A protein and the small-molecule ligand that binds it are described below.
Small molecule (SMILES): CC(=O)N[C@@H]1[C@@H](O)[C@H](O)[C@@H](CO)O[C@H]1O

Sequence of chain 1.B:
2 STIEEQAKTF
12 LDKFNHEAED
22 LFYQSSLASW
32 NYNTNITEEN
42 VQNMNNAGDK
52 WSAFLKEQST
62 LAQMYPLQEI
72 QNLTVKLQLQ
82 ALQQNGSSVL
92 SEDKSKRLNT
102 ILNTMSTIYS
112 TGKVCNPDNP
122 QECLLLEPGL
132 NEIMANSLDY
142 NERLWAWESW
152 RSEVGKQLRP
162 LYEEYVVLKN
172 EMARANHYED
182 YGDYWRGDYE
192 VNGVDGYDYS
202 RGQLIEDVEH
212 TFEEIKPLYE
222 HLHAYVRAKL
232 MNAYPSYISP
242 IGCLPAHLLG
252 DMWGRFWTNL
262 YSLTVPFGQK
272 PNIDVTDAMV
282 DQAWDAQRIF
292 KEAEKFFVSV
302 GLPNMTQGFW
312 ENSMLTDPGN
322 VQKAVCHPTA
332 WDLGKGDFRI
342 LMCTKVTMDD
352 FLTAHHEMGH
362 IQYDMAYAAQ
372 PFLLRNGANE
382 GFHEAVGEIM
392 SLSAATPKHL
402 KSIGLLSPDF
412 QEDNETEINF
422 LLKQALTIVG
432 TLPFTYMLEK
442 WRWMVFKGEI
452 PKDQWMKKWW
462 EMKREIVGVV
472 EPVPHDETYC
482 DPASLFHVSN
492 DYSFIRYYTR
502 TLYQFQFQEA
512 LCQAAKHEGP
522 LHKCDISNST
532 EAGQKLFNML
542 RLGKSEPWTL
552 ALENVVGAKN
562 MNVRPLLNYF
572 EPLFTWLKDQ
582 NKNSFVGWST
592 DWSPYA

Binding-site contacts:
Ligand atom O3 contacts residue SER403 of chain 1.B at 3.6 Å (h-bond).
Ligand atom O7 contacts residue ASN529 of chain 1.B at 3.8 Å.
Ligand atom O5 contacts residue ASN529 of chain 1.B at 2.4 Å (h-bond).
Ligand atom C2 contacts residue SER403 of chain 1.B at 3.9 Å.
Ligand atom C3 contacts residue ASN529 of chain 1.B at 3.8 Å.
Ligand atom C7 contacts residue SER403 of chain 1.B at 3.8 Å.
Ligand atom C7 contacts residue ASN529 of chain 1.B at 3.5 Å.
Ligand atom N2 contacts residue SER403 of chain 1.B at 3.1 Å (h-bond).
Ligand atom C4 contacts residue ASN529 of chain 1.B at 4.3 Å.
Ligand atom C8 contacts residue ASN529 of chain 1.B at 4.5 Å.
Ligand atom C2 contacts residue ASN529 of chain 1.B at 2.5 Å.
Ligand atom N2 contacts residue ASN529 of chain 1.B at 2.8 Å (h-bond).
Ligand atom C1 contacts residue ASN529 of chain 1.B at 1.4 Å.
Ligand atom C3 contacts residue SER403 of chain 1.B at 3.6 Å.
Ligand atom C5 contacts residue ASN529 of chain 1.B at 3.7 Å.
Ligand atom C8 contacts residue LYS399 of chain 1.B at 4.0 Å.
Ligand atom C8 contacts residue SER403 of chain 1.B at 3.7 Å.